Sequence of chain 4.A:
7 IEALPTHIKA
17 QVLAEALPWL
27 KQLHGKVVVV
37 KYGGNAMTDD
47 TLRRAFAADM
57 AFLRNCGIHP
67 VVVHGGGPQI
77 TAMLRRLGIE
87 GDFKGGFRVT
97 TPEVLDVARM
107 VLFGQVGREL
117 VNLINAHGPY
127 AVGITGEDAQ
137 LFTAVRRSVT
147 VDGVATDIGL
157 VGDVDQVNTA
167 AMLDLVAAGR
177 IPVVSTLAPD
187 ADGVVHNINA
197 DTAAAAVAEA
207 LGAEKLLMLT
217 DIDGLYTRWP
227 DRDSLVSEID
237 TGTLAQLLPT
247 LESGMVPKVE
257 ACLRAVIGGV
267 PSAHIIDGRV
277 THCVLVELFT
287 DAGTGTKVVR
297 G

A protein and the small-molecule ligand that binds it are described below.
Small molecule (SMILES): COC(=O)c1ccc(O)c(I)c1

Sequence of chain 3.A:
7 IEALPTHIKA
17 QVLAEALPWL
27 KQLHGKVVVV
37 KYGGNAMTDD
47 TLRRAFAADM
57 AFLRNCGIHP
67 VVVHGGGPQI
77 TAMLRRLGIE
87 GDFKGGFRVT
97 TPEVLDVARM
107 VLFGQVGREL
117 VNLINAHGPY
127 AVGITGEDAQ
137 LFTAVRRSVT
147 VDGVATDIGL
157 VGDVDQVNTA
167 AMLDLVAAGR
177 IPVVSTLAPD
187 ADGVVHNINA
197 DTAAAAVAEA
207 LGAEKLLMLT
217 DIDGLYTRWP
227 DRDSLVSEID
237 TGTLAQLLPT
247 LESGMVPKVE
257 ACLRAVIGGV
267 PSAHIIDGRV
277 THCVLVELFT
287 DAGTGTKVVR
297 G

Binding-site contacts:
Ligand atom C06 contacts residue 98T1 of chain 4.B at 0.5 Å.
Ligand atom O01 contacts residue ARG176 of chain 3.A at 4.3 Å.
Ligand atom O03 contacts residue VAL128 of chain 3.A at 4.1 Å.
Ligand atom C07 contacts residue ILE130 of chain 4.A at 4.0 Å (hydrophobic).
Ligand atom C08 contacts residue VAL128 of chain 4.A at 3.9 Å (hydrophobic).
Ligand atom I11 contacts residue VAL128 of chain 4.A at 4.0 Å.
Ligand atom O03 contacts residue 98T1 of chain 4.B at 0.3 Å.
Ligand atom C05 contacts residue LEU171 of chain 3.A at 4.1 Å (hydrophobic).
Ligand atom C04 contacts residue 98T1 of chain 4.B at 1.7 Å.
Ligand atom C02 contacts residue 98T1 of chain 4.B at 1.2 Å.
Ligand atom C12 contacts residue LEU171 of chain 4.A at 3.8 Å (hydrophobic).
Ligand atom C04 contacts residue ARG176 of chain 3.A at 3.4 Å.
Ligand atom C10 contacts residue VAL128 of chain 4.A at 4.3 Å (hydrophobic).
Ligand atom O09 contacts residue ILE130 of chain 3.A at 3.2 Å.
Ligand atom C08 contacts residue ILE130 of chain 3.A at 3.9 Å (hydrophobic).
Ligand atom O01 contacts residue LEU171 of chain 4.A at 3.9 Å.
Ligand atom C04 contacts residue ALA135 of chain 4.A at 4.2 Å (hydrophobic).
Ligand atom I11 contacts residue 98T1 of chain 4.B at 0.3 Å.
Ligand atom C07 contacts residue ILE130 of chain 3.A at 4.3 Å (hydrophobic).
Ligand atom C04 contacts residue ALA167 of chain 4.A at 4.0 Å (hydrophobic).
Ligand atom C05 contacts residue LEU171 of chain 4.A at 3.9 Å (hydrophobic).
Ligand atom C07 contacts residue 98T1 of chain 4.B at 0.5 Å.
Ligand atom C06 contacts residue VAL128 of chain 3.A at 4.0 Å (hydrophobic).
Ligand atom C12 contacts residue 98T1 of chain 4.B at 0.5 Å.
Ligand atom C02 contacts residue LEU171 of chain 3.A at 4.3 Å (hydrophobic).
Ligand atom O09 contacts residue ASP134 of chain 3.A at 3.9 Å.
Ligand atom C04 contacts residue LEU137 of chain 4.A at 4.3 Å (hydrophobic).
Ligand atom C06 contacts residue ILE130 of chain 4.A at 4.1 Å (hydrophobic).
Ligand atom C10 contacts residue 98T1 of chain 4.B at 0.5 Å.
Ligand atom C05 contacts residue 98T1 of chain 4.B at 0.5 Å.
Ligand atom O01 contacts residue 98T1 of chain 4.B at 2.2 Å.
Ligand atom O09 contacts residue VAL128 of chain 4.A at 3.5 Å.
Ligand atom C08 contacts residue 98T1 of chain 4.B at 0.5 Å.
Ligand atom O01 contacts residue LEU171 of chain 3.A at 4.0 Å.
Ligand atom C02 contacts residue LEU171 of chain 4.A at 4.0 Å (hydrophobic).
Ligand atom C12 contacts residue LEU171 of chain 3.A at 3.6 Å (hydrophobic).
Ligand atom O09 contacts residue 98T1 of chain 4.B at 1.6 Å.
Ligand atom C07 contacts residue VAL128 of chain 3.A at 4.3 Å (hydrophobic).
Ligand atom O03 contacts residue ARG176 of chain 3.A at 4.2 Å.
Ligand atom C10 contacts residue LEU171 of chain 3.A at 4.1 Å (hydrophobic).